A small-molecule ligand and the protein it binds are described below.
Small molecule (SMILES): COC[C@@H](C)N

Sequence of chain 1.B:
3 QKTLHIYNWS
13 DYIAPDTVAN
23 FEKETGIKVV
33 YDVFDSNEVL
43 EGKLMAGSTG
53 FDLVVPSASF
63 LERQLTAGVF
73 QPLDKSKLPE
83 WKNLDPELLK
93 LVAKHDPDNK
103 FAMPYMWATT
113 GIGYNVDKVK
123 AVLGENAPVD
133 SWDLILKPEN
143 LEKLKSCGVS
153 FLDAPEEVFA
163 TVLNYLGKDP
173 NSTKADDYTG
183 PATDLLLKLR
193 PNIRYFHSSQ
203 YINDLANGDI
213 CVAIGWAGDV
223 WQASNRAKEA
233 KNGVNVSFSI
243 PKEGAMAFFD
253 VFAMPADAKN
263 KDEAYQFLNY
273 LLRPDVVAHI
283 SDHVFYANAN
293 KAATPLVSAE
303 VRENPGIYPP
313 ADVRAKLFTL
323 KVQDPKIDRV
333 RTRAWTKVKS

Binding-site contacts:
Ligand atom N04 contacts residue ASP37 of chain 1.B at 3.7 Å.
Ligand atom O02 contacts residue SER201 of chain 1.B at 4.5 Å.
Ligand atom C07 contacts residue SER201 of chain 1.B at 4.1 Å.
Ligand atom N04 contacts residue VAL35 of chain 1.B at 4.0 Å.
Ligand atom O02 contacts residue SER12 of chain 1.B at 4.2 Å.
Ligand atom N04 contacts residue SER12 of chain 1.B at 4.2 Å.
Ligand atom C09 contacts residue SER12 of chain 1.B at 3.9 Å.
Ligand atom N04 contacts residue PHE36 of chain 1.B at 3.6 Å.
Ligand atom C08 contacts residue VAL35 of chain 1.B at 4.3 Å (hydrophobic).
Ligand atom C09 contacts residue SER201 of chain 1.B at 3.7 Å.